This protein binds this small molecule.
Small molecule (SMILES): CC(=O)N[C@@H]1[C@@H](O)[C@H](O)[C@@H](CO)O[C@H]1O

Binding-site contacts:
Ligand atom O7 contacts residue ASN717 of chain 1.B at 3.7 Å.
Ligand atom O5 contacts residue GLN926 of chain 1.B at 4.5 Å.
Ligand atom N2 contacts residue ASN717 of chain 1.B at 2.9 Å (h-bond).
Ligand atom O7 contacts residue LEU922 of chain 1.B at 4.5 Å.
Ligand atom O4 contacts residue LEU922 of chain 1.B at 4.4 Å.
Ligand atom C6 contacts residue LEU922 of chain 1.B at 3.8 Å (hydrophobic).
Ligand atom C5 contacts residue LEU922 of chain 1.B at 3.8 Å (hydrophobic).
Ligand atom O5 contacts residue GLN1071 of chain 1.B at 4.1 Å.
Ligand atom N2 contacts residue GLN1071 of chain 1.B at 4.2 Å.
Ligand atom C1 contacts residue GLN1071 of chain 1.B at 4.0 Å.
Ligand atom C4 contacts residue ASN717 of chain 1.B at 4.2 Å.
Ligand atom O6 contacts residue GLN926 of chain 1.B at 3.5 Å (h-bond).
Ligand atom C2 contacts residue ASN717 of chain 1.B at 2.4 Å.
Ligand atom C1 contacts residue ASN717 of chain 1.B at 1.4 Å.
Ligand atom C2 contacts residue GLN1071 of chain 1.B at 4.1 Å.
Ligand atom O5 contacts residue ASN717 of chain 1.B at 2.4 Å (h-bond).
Ligand atom C5 contacts residue ASN717 of chain 1.B at 3.7 Å.
Ligand atom C3 contacts residue ASN717 of chain 1.B at 3.8 Å.
Ligand atom O6 contacts residue ASN717 of chain 1.B at 4.5 Å.
Ligand atom O5 contacts residue LEU922 of chain 1.B at 4.5 Å.
Ligand atom C6 contacts residue GLN926 of chain 1.B at 3.8 Å.
Ligand atom C5 contacts residue GLN926 of chain 1.B at 4.4 Å.
Ligand atom C7 contacts residue ASN717 of chain 1.B at 3.5 Å.

Sequence of chain 1.B:
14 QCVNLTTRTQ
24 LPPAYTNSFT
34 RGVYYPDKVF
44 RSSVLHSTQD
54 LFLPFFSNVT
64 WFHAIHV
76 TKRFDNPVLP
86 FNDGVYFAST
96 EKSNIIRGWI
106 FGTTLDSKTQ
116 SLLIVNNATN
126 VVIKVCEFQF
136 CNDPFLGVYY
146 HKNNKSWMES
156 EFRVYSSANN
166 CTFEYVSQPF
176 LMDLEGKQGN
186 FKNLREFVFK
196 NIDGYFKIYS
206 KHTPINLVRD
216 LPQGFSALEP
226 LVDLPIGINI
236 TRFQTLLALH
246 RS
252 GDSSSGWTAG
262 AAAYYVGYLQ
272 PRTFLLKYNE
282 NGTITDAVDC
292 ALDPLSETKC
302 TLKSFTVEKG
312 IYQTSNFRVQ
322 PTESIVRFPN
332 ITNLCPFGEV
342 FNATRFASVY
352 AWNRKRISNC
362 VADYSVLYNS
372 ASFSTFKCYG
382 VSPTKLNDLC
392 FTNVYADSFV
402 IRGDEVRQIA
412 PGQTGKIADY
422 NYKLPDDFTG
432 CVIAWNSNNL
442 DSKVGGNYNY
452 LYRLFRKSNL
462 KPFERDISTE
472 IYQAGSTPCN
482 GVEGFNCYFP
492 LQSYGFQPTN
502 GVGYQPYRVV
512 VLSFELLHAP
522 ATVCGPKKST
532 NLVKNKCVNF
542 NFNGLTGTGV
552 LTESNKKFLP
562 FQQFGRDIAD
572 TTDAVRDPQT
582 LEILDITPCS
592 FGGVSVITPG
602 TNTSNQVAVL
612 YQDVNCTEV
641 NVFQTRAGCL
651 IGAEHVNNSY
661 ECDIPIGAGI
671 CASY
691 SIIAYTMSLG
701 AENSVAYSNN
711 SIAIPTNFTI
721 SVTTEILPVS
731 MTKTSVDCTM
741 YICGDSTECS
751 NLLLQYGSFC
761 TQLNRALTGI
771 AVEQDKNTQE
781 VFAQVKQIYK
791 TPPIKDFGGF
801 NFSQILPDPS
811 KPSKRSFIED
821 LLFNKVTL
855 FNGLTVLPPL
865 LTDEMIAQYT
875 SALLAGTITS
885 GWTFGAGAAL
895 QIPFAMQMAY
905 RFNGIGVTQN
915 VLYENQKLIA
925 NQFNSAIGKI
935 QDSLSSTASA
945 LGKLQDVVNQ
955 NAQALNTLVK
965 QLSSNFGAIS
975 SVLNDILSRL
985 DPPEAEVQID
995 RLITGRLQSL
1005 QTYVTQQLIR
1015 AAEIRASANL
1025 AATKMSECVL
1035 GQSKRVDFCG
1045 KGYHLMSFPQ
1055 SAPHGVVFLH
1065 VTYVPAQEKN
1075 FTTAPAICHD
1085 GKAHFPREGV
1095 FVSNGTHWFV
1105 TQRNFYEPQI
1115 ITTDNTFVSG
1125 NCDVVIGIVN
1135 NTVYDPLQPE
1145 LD